Sequence of chain 1.A:
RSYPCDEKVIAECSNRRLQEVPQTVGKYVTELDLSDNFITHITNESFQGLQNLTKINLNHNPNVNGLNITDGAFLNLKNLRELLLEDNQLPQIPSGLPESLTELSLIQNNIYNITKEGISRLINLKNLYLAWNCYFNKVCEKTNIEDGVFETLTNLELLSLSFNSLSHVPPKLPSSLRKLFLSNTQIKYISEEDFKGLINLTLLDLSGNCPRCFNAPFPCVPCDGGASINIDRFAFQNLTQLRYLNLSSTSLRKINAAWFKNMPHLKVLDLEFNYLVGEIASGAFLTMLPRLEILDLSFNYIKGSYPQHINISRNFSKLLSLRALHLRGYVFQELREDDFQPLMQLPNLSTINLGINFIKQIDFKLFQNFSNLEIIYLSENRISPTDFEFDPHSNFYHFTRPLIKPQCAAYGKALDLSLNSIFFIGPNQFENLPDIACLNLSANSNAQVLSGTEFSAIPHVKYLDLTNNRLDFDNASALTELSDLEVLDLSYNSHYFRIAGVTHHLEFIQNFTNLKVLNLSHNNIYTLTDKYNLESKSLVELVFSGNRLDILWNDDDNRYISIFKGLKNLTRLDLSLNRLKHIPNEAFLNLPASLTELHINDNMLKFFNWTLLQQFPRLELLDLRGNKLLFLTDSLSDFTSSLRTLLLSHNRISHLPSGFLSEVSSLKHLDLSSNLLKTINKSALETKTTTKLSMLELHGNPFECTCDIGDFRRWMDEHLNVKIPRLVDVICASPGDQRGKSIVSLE

Binding-site contacts:
Ligand atom O4 contacts residue VAL498 of chain 1.B at 3.7 Å.
Ligand atom N1 contacts residue ASP523 of chain 1.B at 3.8 Å.
Ligand atom O2 contacts residue THR552 of chain 1.B at 3.8 Å.
Ligand atom C4 contacts residue ARG407 of chain 1.A at 4.0 Å.
Ligand atom C6 contacts residue VAL356 of chain 1.A at 3.8 Å (hydrophobic).
Ligand atom O5' contacts residue VAL551 of chain 1.B at 3.4 Å.
Ligand atom O3' contacts residue TYR326 of chain 1.A at 3.4 Å.
Ligand atom C2' contacts residue ASP523 of chain 1.B at 3.3 Å.
Ligand atom O4' contacts residue PHE383 of chain 1.A at 3.7 Å.
Ligand atom O2 contacts residue ASP523 of chain 1.B at 3.5 Å.
Ligand atom C1' contacts residue VAL356 of chain 1.A at 3.9 Å (hydrophobic).
Ligand atom O2 contacts residue PHE383 of chain 1.A at 3.5 Å.
Ligand atom C5' contacts residue TYR326 of chain 1.A at 3.6 Å (hydrophobic).
Ligand atom O2' contacts residue ASP523 of chain 1.B at 2.9 Å (salt-bridge).
Ligand atom N3 contacts residue VAL498 of chain 1.B at 4.0 Å.
Ligand atom C5' contacts residue THR552 of chain 1.B at 4.0 Å.
Ligand atom C4 contacts residue ASP521 of chain 1.B at 3.5 Å.
Ligand atom C4' contacts residue TYR326 of chain 1.A at 3.6 Å (hydrophobic).
Ligand atom C2 contacts residue PHE383 of chain 1.A at 3.4 Å (hydrophobic).
Ligand atom O3' contacts residue LYS328 of chain 1.A at 3.2 Å.
Ligand atom O4 contacts residue ASP521 of chain 1.B at 3.4 Å (salt-bridge).
Ligand atom C5 contacts residue PHE383 of chain 1.A at 3.7 Å (hydrophobic).
Ligand atom C4 contacts residue PHE383 of chain 1.A at 3.4 Å (hydrophobic).
Ligand atom C3' contacts residue TYR326 of chain 1.A at 3.8 Å (hydrophobic).
Ligand atom C2 contacts residue ASP521 of chain 1.B at 3.7 Å.
Ligand atom O5' contacts residue THR552 of chain 1.B at 3.0 Å (h-bond).
Ligand atom O3' contacts residue GLY329 of chain 1.A at 2.9 Å (h-bond).
Ligand atom C6 contacts residue PHE383 of chain 1.A at 4.0 Å (hydrophobic).
Ligand atom C2 contacts residue ASP523 of chain 1.B at 3.7 Å.
Ligand atom O4' contacts residue VAL356 of chain 1.A at 3.7 Å.
Ligand atom N3 contacts residue PHE383 of chain 1.A at 3.4 Å.
Ligand atom O4 contacts residue PHE383 of chain 1.A at 3.3 Å.
Ligand atom N1 contacts residue PHE383 of chain 1.A at 3.9 Å.
Ligand atom N3 contacts residue ASP521 of chain 1.B at 2.8 Å (salt-bridge).
Ligand atom C5 contacts residue TYR331 of chain 1.A at 3.8 Å (hydrophobic).
Ligand atom O2' contacts residue GLY329 of chain 1.A at 3.6 Å (h-bond).
Ligand atom C5' contacts residue VAL551 of chain 1.B at 3.9 Å (hydrophobic).
Ligand atom O4 contacts residue ARG407 of chain 1.A at 2.9 Å (salt-bridge).
Ligand atom C3' contacts residue THR552 of chain 1.B at 3.9 Å.
Ligand atom O2 contacts residue ASP521 of chain 1.B at 3.7 Å.

A small-molecule ligand and the protein it binds are described below.
Small molecule (SMILES): O=c1ccn([C@@H]2O[C@H](CO)[C@@H](O)[C@H]2O)c(=O)[nH]1

Sequence of chain 1.B:
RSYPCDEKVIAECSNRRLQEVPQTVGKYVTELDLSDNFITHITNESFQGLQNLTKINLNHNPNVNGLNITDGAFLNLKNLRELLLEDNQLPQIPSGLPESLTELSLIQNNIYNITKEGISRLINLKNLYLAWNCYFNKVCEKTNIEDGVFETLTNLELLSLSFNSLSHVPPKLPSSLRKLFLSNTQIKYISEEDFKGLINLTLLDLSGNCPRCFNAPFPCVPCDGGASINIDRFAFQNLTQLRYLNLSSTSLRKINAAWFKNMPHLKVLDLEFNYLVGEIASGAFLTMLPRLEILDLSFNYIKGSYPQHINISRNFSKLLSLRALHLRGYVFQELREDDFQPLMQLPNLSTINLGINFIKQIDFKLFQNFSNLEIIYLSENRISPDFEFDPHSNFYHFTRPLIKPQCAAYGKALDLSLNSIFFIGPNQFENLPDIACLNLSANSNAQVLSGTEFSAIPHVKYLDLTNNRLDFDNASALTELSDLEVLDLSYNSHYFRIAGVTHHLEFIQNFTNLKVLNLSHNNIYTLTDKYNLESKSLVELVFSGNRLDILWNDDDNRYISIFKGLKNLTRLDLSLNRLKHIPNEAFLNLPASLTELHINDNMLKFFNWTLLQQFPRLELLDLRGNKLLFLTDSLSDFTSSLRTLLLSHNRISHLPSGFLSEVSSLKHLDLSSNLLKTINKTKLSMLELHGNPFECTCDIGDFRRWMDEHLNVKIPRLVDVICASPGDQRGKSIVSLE